Sequence of chain 1.E:
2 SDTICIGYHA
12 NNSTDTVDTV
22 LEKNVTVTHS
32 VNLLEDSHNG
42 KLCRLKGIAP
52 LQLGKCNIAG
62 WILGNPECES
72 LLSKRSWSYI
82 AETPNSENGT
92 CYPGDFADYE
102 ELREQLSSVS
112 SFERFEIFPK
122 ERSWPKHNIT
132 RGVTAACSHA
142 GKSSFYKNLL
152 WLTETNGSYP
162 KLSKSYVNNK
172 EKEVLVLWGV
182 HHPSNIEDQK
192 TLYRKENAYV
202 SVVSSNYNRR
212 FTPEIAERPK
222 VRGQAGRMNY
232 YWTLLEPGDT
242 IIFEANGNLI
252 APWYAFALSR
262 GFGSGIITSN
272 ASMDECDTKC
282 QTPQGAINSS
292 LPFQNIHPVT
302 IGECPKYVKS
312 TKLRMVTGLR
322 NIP

Binding-site contacts:
Ligand atom C8 contacts residue CYS92 of chain 1.E at 3.7 Å (hydrophobic).
Ligand atom O6 contacts residue ARG223 of chain 1.E at 2.9 Å (salt-bridge).
Ligand atom C3 contacts residue LYS221 of chain 1.E at 4.2 Å.
Ligand atom C1 contacts residue ASN89 of chain 1.E at 1.4 Å.
Ligand atom O6 contacts residue GLU88 of chain 1.E at 3.5 Å.
Ligand atom C2 contacts residue ASN89 of chain 1.E at 2.5 Å.
Ligand atom C7 contacts residue ASN89 of chain 1.E at 3.2 Å.
Ligand atom O4 contacts residue LYS221 of chain 1.E at 3.5 Å.
Ligand atom C3 contacts residue ASN89 of chain 1.E at 3.8 Å.
Ligand atom C1 contacts residue GLU68 of chain 1.E at 4.4 Å.
Ligand atom C5 contacts residue ARG223 of chain 1.E at 4.2 Å.
Ligand atom O5 contacts residue ASN89 of chain 1.E at 2.3 Å (h-bond).
Ligand atom C4 contacts residue ARG223 of chain 1.E at 4.2 Å.
Ligand atom O5 contacts residue GLU88 of chain 1.E at 4.1 Å.
Ligand atom C8 contacts residue GLU68 of chain 1.E at 3.8 Å.
Ligand atom O5 contacts residue ARG223 of chain 1.E at 3.6 Å.
Ligand atom O3 contacts residue ARG223 of chain 1.E at 2.8 Å (salt-bridge).
Ligand atom C2 contacts residue ARG223 of chain 1.E at 3.6 Å.
Ligand atom C8 contacts residue CYS138 of chain 1.E at 4.3 Å (hydrophobic).
Ligand atom C7 contacts residue CYS92 of chain 1.E at 4.0 Å (hydrophobic).
Ligand atom O7 contacts residue CYS92 of chain 1.E at 3.6 Å.
Ligand atom O3 contacts residue LYS221 of chain 1.E at 3.8 Å.
Ligand atom C8 contacts residue ASN66 of chain 1.E at 3.2 Å.
Ligand atom C4 contacts residue ASN89 of chain 1.E at 4.1 Å.
Ligand atom C7 contacts residue GLU68 of chain 1.E at 4.0 Å.
Ligand atom N2 contacts residue ASN89 of chain 1.E at 3.0 Å (h-bond).
Ligand atom C8 contacts residue ALA137 of chain 1.E at 4.3 Å (hydrophobic).
Ligand atom C8 contacts residue ARG223 of chain 1.E at 3.6 Å.
Ligand atom C8 contacts residue PRO67 of chain 1.E at 4.3 Å (hydrophobic).
Ligand atom N2 contacts residue GLU68 of chain 1.E at 3.9 Å.
Ligand atom C6 contacts residue ARG223 of chain 1.E at 3.4 Å.
Ligand atom C7 contacts residue ASN66 of chain 1.E at 3.5 Å.
Ligand atom C3 contacts residue ARG223 of chain 1.E at 3.6 Å.
Ligand atom O7 contacts residue ASN66 of chain 1.E at 2.9 Å (h-bond).
Ligand atom C8 contacts residue SER139 of chain 1.E at 4.0 Å.
Ligand atom N2 contacts residue ARG223 of chain 1.E at 3.5 Å (salt-bridge).
Ligand atom C7 contacts residue ARG223 of chain 1.E at 3.3 Å.
Ligand atom O7 contacts residue ARG223 of chain 1.E at 3.5 Å (salt-bridge).
Ligand atom O7 contacts residue ASN89 of chain 1.E at 2.9 Å (h-bond).
Ligand atom C5 contacts residue ASN89 of chain 1.E at 3.6 Å.

This small molecule binds to this protein.
Small molecule (SMILES): CC(=O)N[C@H]1[C@H](O[C@H]2[C@H](O)[C@@H](NC(C)=O)CO[C@@H]2CO)O[C@H](CO)[C@@H](O[C@@H]2O[C@H](CO)[C@@H](O)[C@H](O[C@H]3O[C@H](CO)[C@@H](O)[C@H](O)[C@@H]3O[C@H]3O[C@H](CO)[C@@H](O)[C@H](O)[C@@H]3O)[C@@H]2O)[C@@H]1O